Sequence of chain 31.E:
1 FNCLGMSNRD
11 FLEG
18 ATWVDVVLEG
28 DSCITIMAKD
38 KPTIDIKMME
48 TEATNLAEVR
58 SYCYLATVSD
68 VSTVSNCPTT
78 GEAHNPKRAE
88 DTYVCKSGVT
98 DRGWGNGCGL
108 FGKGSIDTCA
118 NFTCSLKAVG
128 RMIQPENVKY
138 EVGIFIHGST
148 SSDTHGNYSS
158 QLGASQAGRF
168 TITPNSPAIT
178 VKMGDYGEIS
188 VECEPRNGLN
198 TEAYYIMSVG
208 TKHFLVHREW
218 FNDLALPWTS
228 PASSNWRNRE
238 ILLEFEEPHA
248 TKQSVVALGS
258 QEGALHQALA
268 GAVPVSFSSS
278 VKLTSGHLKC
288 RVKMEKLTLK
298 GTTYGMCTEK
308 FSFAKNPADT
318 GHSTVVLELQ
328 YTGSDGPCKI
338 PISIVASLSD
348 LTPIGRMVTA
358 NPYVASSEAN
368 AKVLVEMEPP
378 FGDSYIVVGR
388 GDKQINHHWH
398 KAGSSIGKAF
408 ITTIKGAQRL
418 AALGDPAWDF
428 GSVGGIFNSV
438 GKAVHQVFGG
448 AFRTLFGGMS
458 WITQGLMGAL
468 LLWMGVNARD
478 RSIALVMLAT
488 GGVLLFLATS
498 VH

Binding-site contacts:
Ligand atom C5 contacts residue ASN154 of chain 31.E at 3.6 Å.
Ligand atom C3 contacts residue ASN154 of chain 31.E at 3.8 Å.
Ligand atom C7 contacts residue ASN154 of chain 31.E at 3.3 Å.
Ligand atom O7 contacts residue ASN154 of chain 31.E at 3.5 Å (h-bond).
Ligand atom O5 contacts residue ASN154 of chain 31.E at 2.4 Å (h-bond).
Ligand atom O5 contacts residue SER157 of chain 31.E at 4.0 Å.
Ligand atom C4 contacts residue ASN154 of chain 31.E at 4.2 Å.
Ligand atom C1 contacts residue SER156 of chain 31.E at 4.0 Å.
Ligand atom C2 contacts residue ASN154 of chain 31.E at 2.5 Å.
Ligand atom C1 contacts residue ASN154 of chain 31.E at 1.4 Å.
Ligand atom N2 contacts residue ASN154 of chain 31.E at 2.8 Å (h-bond).
Ligand atom C1 contacts residue SER157 of chain 31.E at 4.3 Å.
Ligand atom O6 contacts residue SER157 of chain 31.E at 4.2 Å.
Ligand atom C8 contacts residue ASN154 of chain 31.E at 3.7 Å.

This small molecule binds to this protein.
Small molecule (SMILES): CC(=O)N[C@@H]1[C@@H](O)[C@H](O)[C@@H](CO)O[C@H]1O